A protein and the small-molecule ligand that binds it are described below.
Small molecule (SMILES): Nc1ccccc1-c1cccc(O)c1O

Sequence of chain 1.B:
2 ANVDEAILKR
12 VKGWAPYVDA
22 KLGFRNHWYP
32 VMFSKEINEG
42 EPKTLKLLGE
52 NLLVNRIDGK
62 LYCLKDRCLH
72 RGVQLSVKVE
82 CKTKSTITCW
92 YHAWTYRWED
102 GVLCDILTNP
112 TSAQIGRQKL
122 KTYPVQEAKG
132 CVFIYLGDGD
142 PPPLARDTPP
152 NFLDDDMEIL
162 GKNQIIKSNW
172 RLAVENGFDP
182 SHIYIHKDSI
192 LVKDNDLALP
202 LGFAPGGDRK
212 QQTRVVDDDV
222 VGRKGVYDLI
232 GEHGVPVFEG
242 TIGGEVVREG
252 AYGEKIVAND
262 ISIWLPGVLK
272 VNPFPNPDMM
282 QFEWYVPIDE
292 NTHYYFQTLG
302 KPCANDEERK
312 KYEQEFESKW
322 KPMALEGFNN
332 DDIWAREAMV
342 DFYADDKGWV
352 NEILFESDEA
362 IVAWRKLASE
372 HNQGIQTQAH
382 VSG

Binding-site contacts:
Ligand atom OA3 contacts residue FE1 of chain 1.U at 2.2 Å.
Ligand atom CA3 contacts residue FE1 of chain 1.U at 3.1 Å.
Ligand atom OA2 contacts residue PHE329 of chain 1.B at 4.0 Å.
Ligand atom CB5 contacts residue ALA259 of chain 1.B at 3.8 Å (hydrophobic).
Ligand atom CA5 contacts residue ASN330 of chain 1.B at 4.1 Å.
Ligand atom CA1 contacts residue PHE329 of chain 1.B at 3.9 Å (hydrophobic).
Ligand atom CB6 contacts residue PHE275 of chain 1.B at 3.5 Å (hydrophobic).
Ligand atom CA4 contacts residue GLU284 of chain 1.B at 3.9 Å.
Ligand atom CA4 contacts residue ASN330 of chain 1.B at 3.1 Å.
Ligand atom CA5 contacts residue VAL272 of chain 1.B at 3.8 Å (hydrophobic).
Ligand atom OA2 contacts residue HIS183 of chain 1.B at 2.8 Å (h-bond).
Ligand atom CA5 contacts residue PHE275 of chain 1.B at 3.8 Å (hydrophobic).
Ligand atom CB3 contacts residue ILE262 of chain 1.B at 4.0 Å (hydrophobic).
Ligand atom CA3 contacts residue PHE329 of chain 1.B at 4.1 Å (hydrophobic).
Ligand atom CB4 contacts residue LEU200 of chain 1.B at 4.0 Å (hydrophobic).
Ligand atom CA2 contacts residue FE1 of chain 1.U at 3.0 Å.
Ligand atom CA2 contacts residue HIS183 of chain 1.B at 4.0 Å.
Ligand atom CA1 contacts residue VAL272 of chain 1.B at 4.1 Å (hydrophobic).
Ligand atom CA3 contacts residue ASP333 of chain 1.B at 3.7 Å.
Ligand atom OA3 contacts residue ASP333 of chain 1.B at 2.7 Å (salt-bridge).
Ligand atom CA5 contacts residue GLN282 of chain 1.B at 3.7 Å.
Ligand atom N1 contacts residue GLY178 of chain 1.B at 3.7 Å.
Ligand atom N1 contacts residue HIS183 of chain 1.B at 3.7 Å.
Ligand atom CB4 contacts residue ILE184 of chain 1.B at 3.5 Å (hydrophobic).
Ligand atom OA3 contacts residue HIS183 of chain 1.B at 3.8 Å.
Ligand atom OA3 contacts residue HIS187 of chain 1.B at 4.0 Å.
Ligand atom CA6 contacts residue VAL272 of chain 1.B at 3.5 Å (hydrophobic).
Ligand atom CB3 contacts residue ILE184 of chain 1.B at 3.4 Å (hydrophobic).
Ligand atom OA2 contacts residue HIS187 of chain 1.B at 3.4 Å (h-bond).
Ligand atom CA3 contacts residue ASN330 of chain 1.B at 3.3 Å.
Ligand atom OA2 contacts residue FE1 of chain 1.U at 2.2 Å.
Ligand atom CA6 contacts residue PHE275 of chain 1.B at 3.5 Å (hydrophobic).
Ligand atom OA2 contacts residue ASP333 of chain 1.B at 4.1 Å.
Ligand atom CB6 contacts residue PHE329 of chain 1.B at 3.9 Å (hydrophobic).
Ligand atom CB3 contacts residue ALA259 of chain 1.B at 3.9 Å (hydrophobic).
Ligand atom OA3 contacts residue ASN330 of chain 1.B at 3.2 Å (h-bond).
Ligand atom CA4 contacts residue GLN282 of chain 1.B at 3.7 Å.
Ligand atom CA2 contacts residue PHE329 of chain 1.B at 3.7 Å (hydrophobic).
Ligand atom CB4 contacts residue ALA259 of chain 1.B at 3.6 Å (hydrophobic).
Ligand atom CB5 contacts residue LEU200 of chain 1.B at 3.9 Å (hydrophobic).